The small molecule below binds the protein below.
Small molecule (SMILES): N#CC1CCN(C(=O)c2ccc(C=O)cc2)CC1

Sequence of chain 2.A:
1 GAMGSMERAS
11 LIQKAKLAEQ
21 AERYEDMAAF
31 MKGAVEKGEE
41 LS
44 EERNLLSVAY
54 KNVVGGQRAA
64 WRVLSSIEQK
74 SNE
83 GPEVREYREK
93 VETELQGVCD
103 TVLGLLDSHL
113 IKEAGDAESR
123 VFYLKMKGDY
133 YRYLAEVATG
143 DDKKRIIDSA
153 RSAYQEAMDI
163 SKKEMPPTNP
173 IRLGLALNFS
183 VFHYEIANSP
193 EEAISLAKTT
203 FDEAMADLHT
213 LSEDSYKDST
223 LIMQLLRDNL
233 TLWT

Sequence of chain 2.B:
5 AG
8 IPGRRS

Binding-site contacts:
Ligand atom C17 contacts residue ILE173 of chain 2.A at 4.1 Å (hydrophobic).
Ligand atom C01 contacts residue ILE173 of chain 2.A at 4.3 Å (hydrophobic).
Ligand atom C17 contacts residue ILE8 of chain 2.B at 4.0 Å (hydrophobic).
Ligand atom C16 contacts residue ILE173 of chain 2.A at 4.4 Å (hydrophobic).
Ligand atom C10 contacts residue LEU223 of chain 2.A at 4.2 Å (hydrophobic).
Ligand atom C05 contacts residue ILE8 of chain 2.B at 4.4 Å (hydrophobic).
Ligand atom N12 contacts residue LEU223 of chain 2.A at 3.7 Å.
Ligand atom C03 contacts residue PRO172 of chain 2.A at 3.4 Å (hydrophobic).
Ligand atom C05 contacts residue ILE173 of chain 2.A at 4.4 Å (hydrophobic).
Ligand atom C13 contacts residue PRO9 of chain 2.B at 4.2 Å (hydrophobic).
Ligand atom C02 contacts residue LYS127 of chain 2.A at 2.4 Å.
Ligand atom C03 contacts residue GLY176 of chain 2.A at 3.8 Å.
Ligand atom C01 contacts residue LYS127 of chain 2.A at 1.4 Å.
Ligand atom C11 contacts residue LEU223 of chain 2.A at 3.7 Å (hydrophobic).
Ligand atom C09 contacts residue LEU223 of chain 2.A at 3.5 Å (hydrophobic).
Ligand atom C04 contacts residue ILE224 of chain 2.A at 3.5 Å (hydrophobic).
Ligand atom C13 contacts residue GLY10 of chain 2.B at 3.9 Å.
Ligand atom C04 contacts residue ILE173 of chain 2.A at 4.2 Å (hydrophobic).
Ligand atom C05 contacts residue ILE224 of chain 2.A at 4.3 Å (hydrophobic).
Ligand atom C13 contacts residue ILE8 of chain 2.B at 4.2 Å (hydrophobic).
Ligand atom O15 contacts residue PRO172 of chain 2.A at 3.8 Å.
Ligand atom C14 contacts residue ILE8 of chain 2.B at 4.3 Å (hydrophobic).
Ligand atom C03 contacts residue ILE224 of chain 2.A at 4.4 Å (hydrophobic).
Ligand atom C06 contacts residue ILE224 of chain 2.A at 4.1 Å (hydrophobic).
Ligand atom C11 contacts residue PRO9 of chain 2.B at 4.3 Å (hydrophobic).
Ligand atom C04 contacts residue ILE8 of chain 2.B at 3.8 Å (hydrophobic).
Ligand atom C03 contacts residue ILE173 of chain 2.A at 3.9 Å (hydrophobic).
Ligand atom C16 contacts residue ILE8 of chain 2.B at 4.2 Å (hydrophobic).
Ligand atom C03 contacts residue ILE8 of chain 2.B at 3.7 Å (hydrophobic).
Ligand atom C02 contacts residue ILE173 of chain 2.A at 3.8 Å (hydrophobic).
Ligand atom O15 contacts residue ILE224 of chain 2.A at 3.8 Å.
Ligand atom C17 contacts residue LYS127 of chain 2.A at 3.6 Å.
Ligand atom C04 contacts residue LYS127 of chain 2.A at 4.1 Å.
Ligand atom C03 contacts residue LYS127 of chain 2.A at 2.8 Å.
Ligand atom C01 contacts residue ILE8 of chain 2.B at 4.4 Å (hydrophobic).
Ligand atom C14 contacts residue GLY10 of chain 2.B at 4.1 Å.
Ligand atom C02 contacts residue ILE8 of chain 2.B at 4.1 Å (hydrophobic).
Ligand atom C04 contacts residue PRO172 of chain 2.A at 3.4 Å (hydrophobic).
Ligand atom N12 contacts residue PRO9 of chain 2.B at 3.9 Å.